The protein below binds the small molecule below.
Small molecule (SMILES): CC(=O)N[C@@H]1[C@@H](O)[C@H](O)[C@@H](CO)O[C@H]1O

Sequence of chain 10.A:
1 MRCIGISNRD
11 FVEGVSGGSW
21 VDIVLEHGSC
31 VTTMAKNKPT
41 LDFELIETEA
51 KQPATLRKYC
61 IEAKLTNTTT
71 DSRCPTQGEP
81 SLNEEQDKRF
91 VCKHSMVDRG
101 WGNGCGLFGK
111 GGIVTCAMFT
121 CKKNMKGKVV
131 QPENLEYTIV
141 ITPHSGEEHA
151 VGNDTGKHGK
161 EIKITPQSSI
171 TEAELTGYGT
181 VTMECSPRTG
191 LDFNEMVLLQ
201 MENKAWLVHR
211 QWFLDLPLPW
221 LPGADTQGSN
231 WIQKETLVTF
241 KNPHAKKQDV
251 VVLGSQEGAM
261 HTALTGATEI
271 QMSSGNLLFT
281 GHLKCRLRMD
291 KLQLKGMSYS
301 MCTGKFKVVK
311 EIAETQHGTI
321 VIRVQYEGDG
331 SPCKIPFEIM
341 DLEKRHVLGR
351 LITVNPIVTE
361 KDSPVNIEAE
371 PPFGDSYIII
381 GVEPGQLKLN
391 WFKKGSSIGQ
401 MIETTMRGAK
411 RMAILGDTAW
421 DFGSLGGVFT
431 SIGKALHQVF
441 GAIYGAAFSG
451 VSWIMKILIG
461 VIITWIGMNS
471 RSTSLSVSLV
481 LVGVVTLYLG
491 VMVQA

Binding-site contacts:
Ligand atom C1 contacts residue ASN67 of chain 10.A at 1.4 Å.
Ligand atom C8 contacts residue ASN67 of chain 10.A at 4.3 Å.
Ligand atom C8 contacts residue PHE90 of chain 10.A at 3.7 Å (hydrophobic).
Ligand atom C5 contacts residue ASN67 of chain 10.A at 3.7 Å.
Ligand atom C2 contacts residue ASN67 of chain 10.A at 2.5 Å.
Ligand atom N2 contacts residue ASN67 of chain 10.A at 2.9 Å (h-bond).
Ligand atom C8 contacts residue MET118 of chain 10.A at 4.3 Å (hydrophobic).
Ligand atom C7 contacts residue ASN67 of chain 10.A at 3.9 Å.
Ligand atom O5 contacts residue ASN67 of chain 10.A at 2.4 Å (h-bond).
Ligand atom O7 contacts residue ASN67 of chain 10.A at 4.3 Å.
Ligand atom C3 contacts residue ASN67 of chain 10.A at 3.8 Å.
Ligand atom C4 contacts residue ASN67 of chain 10.A at 4.2 Å.